Binding-site contacts:
Ligand atom O5 contacts residue ASN154 of chain 42.C at 4.1 Å.
Ligand atom C6 contacts residue THR156 of chain 42.C at 3.7 Å.
Ligand atom O7 contacts residue GLY150 of chain 42.C at 4.2 Å.
Ligand atom C7 contacts residue ASN154 of chain 42.C at 2.2 Å.
Ligand atom O7 contacts residue VAL153 of chain 42.C at 4.1 Å.
Ligand atom C1 contacts residue THR156 of chain 42.C at 4.2 Å.
Ligand atom N2 contacts residue ASN154 of chain 42.C at 3.2 Å (h-bond).
Ligand atom O7 contacts residue ASN154 of chain 42.C at 2.1 Å (h-bond).
Ligand atom C8 contacts residue ASN154 of chain 42.C at 2.3 Å.
Ligand atom C5 contacts residue THR156 of chain 42.C at 4.1 Å.
Ligand atom O5 contacts residue THR156 of chain 42.C at 4.0 Å.
Ligand atom C2 contacts residue ASN154 of chain 42.C at 3.6 Å.
Ligand atom C1 contacts residue ASN154 of chain 42.C at 3.0 Å.
Ligand atom O6 contacts residue THR156 of chain 42.C at 2.7 Å (h-bond).

A protein and the small-molecule ligand that binds it are described below.
Small molecule (SMILES): CC(=O)N[C@H]1[C@H](O[C@H]2[C@H](O)[C@@H](NC(C)=O)CO[C@@H]2CO)O[C@H](CO)[C@@H](O)[C@@H]1O

Sequence of chain 42.C:
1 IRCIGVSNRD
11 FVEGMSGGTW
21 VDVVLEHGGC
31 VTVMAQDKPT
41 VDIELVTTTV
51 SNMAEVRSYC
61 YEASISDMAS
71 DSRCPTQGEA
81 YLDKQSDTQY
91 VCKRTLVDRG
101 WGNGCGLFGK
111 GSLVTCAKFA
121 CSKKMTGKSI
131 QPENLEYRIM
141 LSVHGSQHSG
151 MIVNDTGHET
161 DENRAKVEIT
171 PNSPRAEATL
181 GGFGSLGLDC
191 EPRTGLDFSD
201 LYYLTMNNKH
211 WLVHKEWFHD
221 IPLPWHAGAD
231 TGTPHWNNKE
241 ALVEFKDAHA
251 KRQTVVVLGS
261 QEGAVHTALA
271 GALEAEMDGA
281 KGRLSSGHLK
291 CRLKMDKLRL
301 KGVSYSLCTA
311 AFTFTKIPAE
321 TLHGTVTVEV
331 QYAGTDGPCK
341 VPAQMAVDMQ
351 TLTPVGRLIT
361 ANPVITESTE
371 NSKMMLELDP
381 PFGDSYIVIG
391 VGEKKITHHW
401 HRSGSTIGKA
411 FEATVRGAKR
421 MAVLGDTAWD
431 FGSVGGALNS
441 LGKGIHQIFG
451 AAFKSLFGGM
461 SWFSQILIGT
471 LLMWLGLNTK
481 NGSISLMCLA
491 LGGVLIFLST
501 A